A protein and the small-molecule ligand that binds it are described below.
Small molecule (SMILES): O=P(O)(O)O[C@@H]1O[C@H](CO)[C@@H](O)[C@H](O)[C@H]1O

Sequence of chain 1.A:
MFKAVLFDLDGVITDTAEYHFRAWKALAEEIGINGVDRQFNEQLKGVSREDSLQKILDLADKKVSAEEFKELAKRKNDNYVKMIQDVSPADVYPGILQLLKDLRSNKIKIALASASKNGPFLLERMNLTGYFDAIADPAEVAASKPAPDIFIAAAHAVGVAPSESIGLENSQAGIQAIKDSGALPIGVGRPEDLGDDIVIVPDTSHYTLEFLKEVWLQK

Binding-site contacts:
Ligand atom C3 contacts residue TRP24 of chain 1.A at 3.8 Å (hydrophobic).
Ligand atom O4 contacts residue GLY46 of chain 1.A at 3.9 Å.
Ligand atom C5 contacts residue VAL47 of chain 1.A at 3.9 Å (hydrophobic).
Ligand atom C3 contacts residue VAL47 of chain 1.A at 3.9 Å (hydrophobic).
Ligand atom OP3 contacts residue HIS20 of chain 1.A at 3.4 Å.
Ligand atom C4 contacts residue LEU44 of chain 1.A at 3.6 Å (hydrophobic).
Ligand atom C1 contacts residue HIS20 of chain 1.A at 3.6 Å.
Ligand atom O6 contacts residue ASP10 of chain 1.A at 2.5 Å (salt-bridge).
Ligand atom P contacts residue SER116 of chain 1.A at 3.7 Å.
Ligand atom C6 contacts residue ASP10 of chain 1.A at 3.3 Å.
Ligand atom O2 contacts residue LYS76 of chain 1.A at 3.1 Å (salt-bridge).
Ligand atom C3 contacts residue HIS20 of chain 1.A at 3.9 Å.
Ligand atom C6 contacts residue GLY46 of chain 1.A at 3.9 Å.
Ligand atom C4 contacts residue VAL47 of chain 1.A at 3.4 Å (hydrophobic).
Ligand atom C5 contacts residue ASP10 of chain 1.A at 3.5 Å.
Ligand atom OP4 contacts residue LYS117 of chain 1.A at 2.8 Å (salt-bridge).
Ligand atom P contacts residue LYS117 of chain 1.A at 3.9 Å.
Ligand atom O5 contacts residue SER116 of chain 1.A at 3.5 Å.
Ligand atom C2 contacts residue VAL47 of chain 1.A at 3.8 Å (hydrophobic).
Ligand atom O3 contacts residue LEU44 of chain 1.A at 3.3 Å (h-bond).
Ligand atom OP4 contacts residue ARG49 of chain 1.A at 3.0 Å (salt-bridge).
Ligand atom O4 contacts residue LYS45 of chain 1.A at 3.9 Å.
Ligand atom OP3 contacts residue SER116 of chain 1.A at 2.7 Å (h-bond).
Ligand atom OP3 contacts residue ASN118 of chain 1.A at 3.0 Å (h-bond).
Ligand atom O1 contacts residue SER116 of chain 1.A at 3.6 Å.
Ligand atom C5 contacts residue HIS20 of chain 1.A at 3.9 Å.
Ligand atom O5 contacts residue VAL47 of chain 1.A at 3.7 Å.
Ligand atom C2 contacts residue ARG49 of chain 1.A at 3.9 Å.
Ligand atom O2 contacts residue ARG49 of chain 1.A at 3.6 Å.
Ligand atom O3 contacts residue TRP24 of chain 1.A at 3.0 Å (h-bond).
Ligand atom O6 contacts residue SER116 of chain 1.A at 3.5 Å.
Ligand atom O4 contacts residue LEU44 of chain 1.A at 3.0 Å (h-bond).
Ligand atom OP4 contacts residue SER116 of chain 1.A at 3.6 Å.
Ligand atom O2 contacts residue TRP24 of chain 1.A at 3.7 Å.
Ligand atom P contacts residue ASN118 of chain 1.A at 3.9 Å.
Ligand atom O6 contacts residue SER114 of chain 1.A at 3.6 Å.
Ligand atom OP2 contacts residue ARG49 of chain 1.A at 2.8 Å (salt-bridge).
Ligand atom C3 contacts residue SER52 of chain 1.A at 3.8 Å.
Ligand atom P contacts residue ARG49 of chain 1.A at 3.7 Å.
Ligand atom O3 contacts residue SER52 of chain 1.A at 2.6 Å (h-bond).